Sequence of chain 3.A:
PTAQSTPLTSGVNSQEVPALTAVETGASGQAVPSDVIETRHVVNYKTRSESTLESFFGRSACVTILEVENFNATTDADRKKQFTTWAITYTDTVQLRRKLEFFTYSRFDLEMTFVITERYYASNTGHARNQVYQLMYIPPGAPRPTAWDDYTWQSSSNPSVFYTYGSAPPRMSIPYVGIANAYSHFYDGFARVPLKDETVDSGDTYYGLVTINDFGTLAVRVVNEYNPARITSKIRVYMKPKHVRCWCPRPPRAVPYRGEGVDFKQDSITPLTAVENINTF

Binding-site contacts:
Ligand atom C1 contacts residue SER147 of chain 3.A at 3.6 Å.
Ligand atom C1 contacts residue PRO252 of chain 2.A at 4.1 Å (hydrophobic).
Ligand atom C3 contacts residue PRO252 of chain 2.A at 3.9 Å (hydrophobic).
Ligand atom C4 contacts residue PRO252 of chain 2.A at 3.8 Å (hydrophobic).
Ligand atom C4 contacts residue TYR145 of chain 3.A at 3.6 Å (hydrophobic).
Ligand atom O4 contacts residue ASN251 of chain 2.A at 4.2 Å.
Ligand atom C6 contacts residue TYR145 of chain 3.A at 3.4 Å (hydrophobic).
Ligand atom C5 contacts residue TYR145 of chain 3.A at 3.3 Å (hydrophobic).
Ligand atom O1B contacts residue SER147 of chain 3.A at 3.1 Å (h-bond).
Ligand atom C10 contacts residue TYR250 of chain 2.A at 3.5 Å (hydrophobic).
Ligand atom C8 contacts residue ALA146 of chain 3.A at 4.4 Å (hydrophobic).
Ligand atom O4 contacts residue TYR250 of chain 2.A at 3.4 Å.
Ligand atom C9 contacts residue TYR145 of chain 3.A at 4.2 Å (hydrophobic).
Ligand atom C10 contacts residue TYR145 of chain 3.A at 3.6 Å (hydrophobic).
Ligand atom C7 contacts residue TYR145 of chain 3.A at 3.8 Å (hydrophobic).
Ligand atom O4 contacts residue PRO252 of chain 2.A at 3.8 Å.
Ligand atom C11 contacts residue ARG143 of chain 3.A at 4.0 Å.
Ligand atom O1A contacts residue SER147 of chain 3.A at 2.8 Å (h-bond).
Ligand atom C11 contacts residue TYR145 of chain 3.A at 3.7 Å (hydrophobic).
Ligand atom N5 contacts residue TYR145 of chain 3.A at 2.6 Å (h-bond).
Ligand atom O8 contacts residue ALA146 of chain 3.A at 3.3 Å.
Ligand atom O10 contacts residue TYR250 of chain 2.A at 2.7 Å (h-bond).
Ligand atom O1B contacts residue ALA146 of chain 3.A at 3.2 Å.
Ligand atom O1A contacts residue ALA146 of chain 3.A at 4.2 Å.
Ligand atom O1B contacts residue ASN148 of chain 3.A at 4.3 Å.
Ligand atom N5 contacts residue TYR250 of chain 2.A at 4.4 Å.
Ligand atom O4 contacts residue TYR145 of chain 3.A at 4.2 Å.
Ligand atom O1A contacts residue PRO252 of chain 2.A at 3.3 Å.
Ligand atom C1 contacts residue ALA146 of chain 3.A at 3.9 Å (hydrophobic).
Ligand atom C11 contacts residue TYR250 of chain 2.A at 3.7 Å (hydrophobic).
Ligand atom C6 contacts residue ALA146 of chain 3.A at 4.2 Å (hydrophobic).

The small molecule below binds the protein below.
Small molecule (SMILES): CC(=O)N[C@H]1[C@H]([C@H](O)[C@H](O)CO)O[C@@](O)(C(=O)O)C[C@@H]1O

Sequence of chain 2.A:
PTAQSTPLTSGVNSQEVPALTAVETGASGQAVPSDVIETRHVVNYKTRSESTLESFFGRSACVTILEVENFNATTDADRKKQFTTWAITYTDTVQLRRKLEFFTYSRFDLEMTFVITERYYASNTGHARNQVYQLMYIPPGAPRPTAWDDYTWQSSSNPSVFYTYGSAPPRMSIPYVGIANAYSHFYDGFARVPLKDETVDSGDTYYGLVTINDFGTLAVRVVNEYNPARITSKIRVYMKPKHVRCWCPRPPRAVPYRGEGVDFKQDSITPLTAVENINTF